Sequence of chain 1.A:
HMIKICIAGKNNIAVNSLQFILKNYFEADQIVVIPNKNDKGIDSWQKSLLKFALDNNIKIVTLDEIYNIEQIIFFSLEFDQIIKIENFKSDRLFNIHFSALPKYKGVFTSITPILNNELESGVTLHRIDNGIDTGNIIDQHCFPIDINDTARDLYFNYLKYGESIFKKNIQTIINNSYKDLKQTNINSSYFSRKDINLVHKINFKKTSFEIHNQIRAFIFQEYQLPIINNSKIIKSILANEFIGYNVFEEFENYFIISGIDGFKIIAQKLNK

Sequence of chain 1.B:
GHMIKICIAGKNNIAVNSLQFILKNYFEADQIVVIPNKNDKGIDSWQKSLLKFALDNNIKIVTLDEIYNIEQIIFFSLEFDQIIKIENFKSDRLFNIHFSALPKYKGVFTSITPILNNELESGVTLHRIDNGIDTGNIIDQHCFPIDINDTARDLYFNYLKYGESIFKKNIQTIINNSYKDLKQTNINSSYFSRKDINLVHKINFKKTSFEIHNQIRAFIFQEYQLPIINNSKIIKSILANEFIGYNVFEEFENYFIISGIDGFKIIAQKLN

A protein and the small-molecule ligand that binds it are described below.
Small molecule (SMILES): Nc1nc2c(c(=O)[nH]1)N[C@H](CN(C=O)c1ccc(C(=O)N[C@@H](CCC(=O)O)C(=O)O)cc1)CN2

Binding-site contacts:
Ligand atom C14 contacts residue ILE83 of chain 1.A at 3.5 Å (hydrophobic).
Ligand atom NA2 contacts residue ASP130 of chain 1.A at 2.8 Å (salt-bridge).
Ligand atom C2 contacts residue ILE129 of chain 1.A at 3.6 Å (hydrophobic).
Ligand atom O5 contacts residue PHE80 of chain 1.A at 3.5 Å (h-bond).
Ligand atom C15 contacts residue ASP81 of chain 1.A at 3.5 Å.
Ligand atom C7 contacts residue SER77 of chain 1.A at 3.5 Å.
Ligand atom O1 contacts residue VAL108 of chain 1.A at 3.6 Å.
Ligand atom O1 contacts residue SER193 of chain 1.A at 3.6 Å.
Ligand atom C7 contacts residue GLN82 of chain 1.A at 3.5 Å.
Ligand atom O1 contacts residue ARG194 of chain 1.A at 3.4 Å (salt-bridge).
Ligand atom C2 contacts residue ASP130 of chain 1.A at 3.3 Å.
Ligand atom O4 contacts residue ASP134 of chain 1.A at 2.9 Å (salt-bridge).
Ligand atom C16 contacts residue ILE83 of chain 1.A at 3.6 Å (hydrophobic).
Ligand atom CA contacts residue ARG194 of chain 1.A at 3.7 Å.
Ligand atom NA2 contacts residue ILE84 of chain 1.A at 2.8 Å (h-bond).
Ligand atom NA2 contacts residue ILE83 of chain 1.A at 3.5 Å.
Ligand atom O4 contacts residue HIS127 of chain 1.A at 3.4 Å.
Ligand atom C6 contacts residue ASN96 of chain 1.A at 3.6 Å.
Ligand atom N contacts residue ARG194 of chain 1.A at 3.6 Å (salt-bridge).
Ligand atom O4 contacts residue GLY132 of chain 1.A at 3.5 Å (h-bond).
Ligand atom N5 contacts residue ASN96 of chain 1.A at 3.4 Å (h-bond).
Ligand atom C4 contacts residue GLY132 of chain 1.A at 3.5 Å.
Ligand atom C18 contacts residue PHE80 of chain 1.A at 3.1 Å (hydrophobic).
Ligand atom C15 contacts residue PHE80 of chain 1.A at 3.6 Å (hydrophobic).
Ligand atom N3 contacts residue GLY132 of chain 1.A at 2.8 Å (h-bond).
Ligand atom OE2 contacts residue ILE133 of chain 1.A at 3.4 Å.
Ligand atom N3 contacts residue ILE129 of chain 1.A at 3.5 Å.
Ligand atom C12 contacts residue ILE83 of chain 1.A at 2.9 Å (hydrophobic).
Ligand atom N1 contacts residue ILE83 of chain 1.A at 3.6 Å.
Ligand atom O2 contacts residue ARG194 of chain 1.A at 3.5 Å.
Ligand atom C15 contacts residue GLN82 of chain 1.A at 3.6 Å.
Ligand atom C16 contacts residue ASP81 of chain 1.A at 3.5 Å.
Ligand atom CT contacts residue ARG194 of chain 1.A at 3.3 Å.
Ligand atom N5 contacts residue ASP134 of chain 1.A at 3.6 Å.
Ligand atom N1 contacts residue ILE84 of chain 1.A at 3.0 Å (h-bond).
Ligand atom N8 contacts residue GLN82 of chain 1.A at 2.9 Å (h-bond).
Ligand atom C11 contacts residue ILE83 of chain 1.A at 3.2 Å (hydrophobic).
Ligand atom C2 contacts residue GLY132 of chain 1.A at 3.6 Å.
Ligand atom N3 contacts residue ASP130 of chain 1.A at 3.1 Å (salt-bridge).
Ligand atom C13 contacts residue ILE83 of chain 1.A at 3.1 Å (hydrophobic).